A small-molecule ligand and the protein it binds are described below.
Small molecule (SMILES): CC(=O)N[C@@H]1[C@@H](O)[C@H](O)[C@@H](CO)O[C@H]1O

Binding-site contacts:
Ligand atom C3 contacts residue ASN61 of chain 1.C at 3.8 Å.
Ligand atom O5 contacts residue ASN61 of chain 1.C at 2.3 Å (h-bond).
Ligand atom C1 contacts residue ASN61 of chain 1.C at 1.4 Å.
Ligand atom C1 contacts residue TYR42 of chain 1.C at 3.8 Å (hydrophobic).
Ligand atom O6 contacts residue ASN61 of chain 1.C at 4.4 Å.
Ligand atom C8 contacts residue ASN61 of chain 1.C at 4.2 Å.
Ligand atom C5 contacts residue TYR42 of chain 1.C at 3.6 Å (hydrophobic).
Ligand atom O5 contacts residue TYR42 of chain 1.C at 3.7 Å.
Ligand atom C5 contacts residue ASN61 of chain 1.C at 3.6 Å.
Ligand atom C6 contacts residue TYR42 of chain 1.C at 4.1 Å (hydrophobic).
Ligand atom C8 contacts residue ASN59 of chain 1.C at 3.4 Å.
Ligand atom C2 contacts residue ASN61 of chain 1.C at 2.4 Å.
Ligand atom C4 contacts residue ASN61 of chain 1.C at 4.2 Å.
Ligand atom N2 contacts residue ASN61 of chain 1.C at 3.0 Å (h-bond).
Ligand atom C7 contacts residue ASN61 of chain 1.C at 3.5 Å.
Ligand atom C8 contacts residue ALA60 of chain 1.C at 3.9 Å (hydrophobic).
Ligand atom O7 contacts residue ASN61 of chain 1.C at 3.8 Å.

Sequence of chain 1.C:
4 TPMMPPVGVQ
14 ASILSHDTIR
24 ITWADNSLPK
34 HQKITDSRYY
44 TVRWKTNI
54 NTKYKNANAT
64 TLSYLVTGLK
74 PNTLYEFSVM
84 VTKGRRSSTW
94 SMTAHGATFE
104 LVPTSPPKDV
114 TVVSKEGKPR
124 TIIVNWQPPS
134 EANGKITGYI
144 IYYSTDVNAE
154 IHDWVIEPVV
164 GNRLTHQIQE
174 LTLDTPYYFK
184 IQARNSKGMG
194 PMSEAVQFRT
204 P